Binding-site contacts:
Ligand atom C3 contacts residue ASN78 of chain 60.E at 4.0 Å.
Ligand atom C4 contacts residue ASN78 of chain 60.E at 4.2 Å.
Ligand atom C5 contacts residue VAL68 of chain 60.E at 4.4 Å (hydrophobic).
Ligand atom C1 contacts residue ALA69 of chain 60.E at 4.3 Å (hydrophobic).
Ligand atom C2 contacts residue ASN78 of chain 60.E at 2.7 Å.
Ligand atom C5 contacts residue SER80 of chain 60.E at 4.0 Å.
Ligand atom C1 contacts residue SER80 of chain 60.E at 3.8 Å.
Ligand atom C5 contacts residue ASN78 of chain 60.E at 3.5 Å.
Ligand atom C6 contacts residue ASN78 of chain 60.E at 4.5 Å.
Ligand atom C6 contacts residue VAL68 of chain 60.E at 3.1 Å (hydrophobic).
Ligand atom O7 contacts residue ASN78 of chain 60.E at 4.0 Å.
Ligand atom C6 contacts residue ALA69 of chain 60.E at 4.1 Å (hydrophobic).
Ligand atom C1 contacts residue ASN78 of chain 60.E at 1.4 Å.
Ligand atom C5 contacts residue ALA69 of chain 60.E at 4.4 Å (hydrophobic).
Ligand atom O5 contacts residue ASN78 of chain 60.E at 2.2 Å (h-bond).
Ligand atom N2 contacts residue ASN78 of chain 60.E at 3.2 Å (h-bond).
Ligand atom C8 contacts residue TYR23 of chain 60.E at 3.3 Å (hydrophobic).
Ligand atom O6 contacts residue ALA69 of chain 60.E at 4.0 Å.
Ligand atom O5 contacts residue SER80 of chain 60.E at 4.1 Å.
Ligand atom O7 contacts residue TYR23 of chain 60.E at 4.2 Å.
Ligand atom O5 contacts residue ALA69 of chain 60.E at 3.5 Å.
Ligand atom C7 contacts residue TYR23 of chain 60.E at 4.0 Å (hydrophobic).
Ligand atom O6 contacts residue VAL68 of chain 60.E at 3.8 Å.
Ligand atom C7 contacts residue ASN78 of chain 60.E at 3.9 Å.

Sequence of chain 60.E:
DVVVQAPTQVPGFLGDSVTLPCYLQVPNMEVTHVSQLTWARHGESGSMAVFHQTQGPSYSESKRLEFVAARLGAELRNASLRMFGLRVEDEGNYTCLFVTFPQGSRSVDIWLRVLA

The protein below binds the small molecule below.
Small molecule (SMILES): CC(=O)N[C@H]1[C@H](O[C@H]2[C@H](O)[C@@H](NC(C)=O)CO[C@@H]2CO)O[C@H](CO)[C@@H](O[C@@H]2O[C@H](CO)[C@@H](O)[C@H](O)[C@@H]2O)[C@@H]1O